Sequence of chain 1.E:
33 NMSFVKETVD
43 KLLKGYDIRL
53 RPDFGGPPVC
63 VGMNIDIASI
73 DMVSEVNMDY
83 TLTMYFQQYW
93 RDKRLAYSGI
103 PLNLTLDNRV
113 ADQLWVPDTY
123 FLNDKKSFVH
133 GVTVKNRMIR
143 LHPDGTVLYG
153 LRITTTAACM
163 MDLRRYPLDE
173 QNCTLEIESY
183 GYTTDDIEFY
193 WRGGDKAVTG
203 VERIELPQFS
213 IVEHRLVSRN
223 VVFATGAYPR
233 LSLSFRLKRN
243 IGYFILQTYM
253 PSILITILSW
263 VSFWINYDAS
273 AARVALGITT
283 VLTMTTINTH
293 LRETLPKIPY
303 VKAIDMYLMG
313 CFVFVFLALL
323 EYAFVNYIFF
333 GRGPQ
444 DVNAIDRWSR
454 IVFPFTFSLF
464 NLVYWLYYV

Binding-site contacts:
Ligand atom C8 contacts residue LEU104 of chain 1.E at 3.8 Å (hydrophobic).
Ligand atom C4 contacts residue ASN105 of chain 1.E at 4.2 Å.
Ligand atom C1 contacts residue HIS144 of chain 1.E at 3.8 Å.
Ligand atom C8 contacts residue PRO103 of chain 1.E at 3.4 Å (hydrophobic).
Ligand atom O5 contacts residue HIS144 of chain 1.E at 3.4 Å.
Ligand atom O6 contacts residue HIS144 of chain 1.E at 3.2 Å.
Ligand atom C8 contacts residue ARG194 of chain 1.E at 4.3 Å.
Ligand atom C5 contacts residue ASN105 of chain 1.E at 3.7 Å.
Ligand atom C3 contacts residue ASN105 of chain 1.E at 3.8 Å.
Ligand atom C1 contacts residue ASN105 of chain 1.E at 1.4 Å.
Ligand atom C8 contacts residue ASN105 of chain 1.E at 4.3 Å.
Ligand atom C2 contacts residue ASN105 of chain 1.E at 2.5 Å.
Ligand atom O7 contacts residue ASN105 of chain 1.E at 3.6 Å.
Ligand atom N2 contacts residue ASN105 of chain 1.E at 2.9 Å (h-bond).
Ligand atom C6 contacts residue HIS144 of chain 1.E at 4.2 Å.
Ligand atom C7 contacts residue ASN105 of chain 1.E at 3.5 Å.
Ligand atom C5 contacts residue HIS144 of chain 1.E at 4.2 Å.
Ligand atom O5 contacts residue ASN105 of chain 1.E at 2.4 Å (h-bond).

A protein and the small-molecule ligand that binds it are described below.
Small molecule (SMILES): CC(=O)N[C@H]1[C@H](O[C@H]2[C@H](O)[C@@H](NC(C)=O)CO[C@@H]2CO)O[C@H](CO)[C@@H](O)[C@@H]1O